Sequence of chain 1.A:
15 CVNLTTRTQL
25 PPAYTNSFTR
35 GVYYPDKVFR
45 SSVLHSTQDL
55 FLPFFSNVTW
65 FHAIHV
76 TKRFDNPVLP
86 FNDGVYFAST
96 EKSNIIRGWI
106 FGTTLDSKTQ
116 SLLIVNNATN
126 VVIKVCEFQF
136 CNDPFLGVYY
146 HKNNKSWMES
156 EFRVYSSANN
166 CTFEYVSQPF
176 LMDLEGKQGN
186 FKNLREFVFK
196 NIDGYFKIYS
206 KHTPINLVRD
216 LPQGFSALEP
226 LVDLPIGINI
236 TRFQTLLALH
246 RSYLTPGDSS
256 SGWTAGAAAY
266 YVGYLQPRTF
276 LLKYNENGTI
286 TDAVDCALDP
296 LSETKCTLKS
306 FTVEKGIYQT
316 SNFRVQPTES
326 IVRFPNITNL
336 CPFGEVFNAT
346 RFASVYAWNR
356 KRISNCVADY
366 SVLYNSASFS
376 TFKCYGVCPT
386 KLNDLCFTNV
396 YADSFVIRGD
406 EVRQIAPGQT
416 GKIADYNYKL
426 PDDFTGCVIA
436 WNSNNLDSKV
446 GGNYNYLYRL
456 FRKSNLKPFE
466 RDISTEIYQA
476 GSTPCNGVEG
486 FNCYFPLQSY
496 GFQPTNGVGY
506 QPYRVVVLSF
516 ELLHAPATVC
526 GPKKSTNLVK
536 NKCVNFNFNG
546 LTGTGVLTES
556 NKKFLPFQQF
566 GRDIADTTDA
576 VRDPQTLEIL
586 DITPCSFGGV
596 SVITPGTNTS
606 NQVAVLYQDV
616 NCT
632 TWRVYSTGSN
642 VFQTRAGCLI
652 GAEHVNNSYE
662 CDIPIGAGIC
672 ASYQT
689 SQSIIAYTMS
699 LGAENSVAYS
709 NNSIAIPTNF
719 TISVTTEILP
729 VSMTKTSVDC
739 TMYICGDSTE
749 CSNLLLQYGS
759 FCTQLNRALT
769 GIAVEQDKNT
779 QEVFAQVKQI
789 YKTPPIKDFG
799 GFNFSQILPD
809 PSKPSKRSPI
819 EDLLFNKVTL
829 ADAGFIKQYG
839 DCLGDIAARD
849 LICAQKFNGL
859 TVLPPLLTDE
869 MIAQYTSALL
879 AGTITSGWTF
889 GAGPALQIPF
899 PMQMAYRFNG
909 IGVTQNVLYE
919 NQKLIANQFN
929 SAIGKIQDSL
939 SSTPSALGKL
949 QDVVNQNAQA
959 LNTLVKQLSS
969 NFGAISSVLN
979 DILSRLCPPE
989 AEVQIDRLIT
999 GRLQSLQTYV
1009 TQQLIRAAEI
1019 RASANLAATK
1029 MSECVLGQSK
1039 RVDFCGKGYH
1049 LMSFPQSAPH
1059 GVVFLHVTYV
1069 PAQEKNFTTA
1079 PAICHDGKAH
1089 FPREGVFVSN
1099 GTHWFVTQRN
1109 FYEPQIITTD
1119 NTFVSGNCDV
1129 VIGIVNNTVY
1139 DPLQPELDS

The protein below binds the small molecule below.
Small molecule (SMILES): CC(=O)N[C@@H]1[C@@H](O)[C@H](O)[C@@H](CO)O[C@H]1O

Binding-site contacts:
Ligand atom O7 contacts residue ASN61 of chain 1.A at 2.7 Å (h-bond).
Ligand atom O5 contacts residue ASN61 of chain 1.A at 2.4 Å (h-bond).
Ligand atom C8 contacts residue ASN61 of chain 1.A at 4.4 Å.
Ligand atom C2 contacts residue TYR28 of chain 1.A at 4.5 Å (hydrophobic).
Ligand atom C2 contacts residue ASN61 of chain 1.A at 2.5 Å.
Ligand atom C7 contacts residue TYR28 of chain 1.A at 3.8 Å (hydrophobic).
Ligand atom C5 contacts residue ASN61 of chain 1.A at 3.8 Å.
Ligand atom C4 contacts residue ASN61 of chain 1.A at 4.3 Å.
Ligand atom C3 contacts residue ASN61 of chain 1.A at 3.9 Å.
Ligand atom O7 contacts residue TYR28 of chain 1.A at 2.9 Å.
Ligand atom C7 contacts residue ASN61 of chain 1.A at 3.1 Å.
Ligand atom C1 contacts residue ASN61 of chain 1.A at 1.5 Å.
Ligand atom N2 contacts residue ASN61 of chain 1.A at 3.1 Å (h-bond).
Ligand atom C8 contacts residue TYR28 of chain 1.A at 3.9 Å (hydrophobic).